Sequence of chain 1.C:
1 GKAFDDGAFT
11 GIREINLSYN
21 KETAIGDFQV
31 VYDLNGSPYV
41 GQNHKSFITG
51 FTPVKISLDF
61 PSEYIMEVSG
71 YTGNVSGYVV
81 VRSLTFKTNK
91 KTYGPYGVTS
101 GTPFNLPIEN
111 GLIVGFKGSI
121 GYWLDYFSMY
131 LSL

A small-molecule ligand and the protein it binds are described below.
Small molecule (SMILES): CO[C@H]1O[C@H](CO)[C@@H](O)[C@H](O)[C@@H]1O

Binding-site contacts:
Ligand atom O3 contacts residue GLY1 of chain 1.C at 3.2 Å (h-bond).
Ligand atom C5 contacts residue TYR122 of chain 1.C at 3.7 Å (hydrophobic).
Ligand atom O6 contacts residue TYR122 of chain 1.C at 2.8 Å (h-bond).
Ligand atom C6 contacts residue TYR78 of chain 1.C at 3.9 Å (hydrophobic).
Ligand atom O4 contacts residue GLY1 of chain 1.C at 4.3 Å.
Ligand atom C1 contacts residue GLY121 of chain 1.C at 4.3 Å.
Ligand atom C7 contacts residue TYR78 of chain 1.C at 3.5 Å (hydrophobic).
Ligand atom C6 contacts residue VAL80 of chain 1.C at 4.0 Å (hydrophobic).
Ligand atom O1 contacts residue TYR78 of chain 1.C at 3.1 Å (h-bond).
Ligand atom C6 contacts residue GLY121 of chain 1.C at 4.3 Å.
Ligand atom O2 contacts residue GLY1 of chain 1.C at 3.2 Å.
Ligand atom C3 contacts residue TYR78 of chain 1.C at 3.6 Å (hydrophobic).
Ligand atom C4 contacts residue GLY1 of chain 1.C at 4.1 Å.
Ligand atom O5 contacts residue GLY121 of chain 1.C at 3.7 Å.
Ligand atom C2 contacts residue GLY121 of chain 1.C at 4.2 Å.
Ligand atom C5 contacts residue ASP125 of chain 1.C at 3.9 Å.
Ligand atom C4 contacts residue TYR122 of chain 1.C at 4.3 Å (hydrophobic).
Ligand atom O6 contacts residue ASP125 of chain 1.C at 3.0 Å (salt-bridge).
Ligand atom O1 contacts residue TYR122 of chain 1.C at 4.2 Å.
Ligand atom O6 contacts residue TRP123 of chain 1.C at 2.8 Å (h-bond).
Ligand atom C4 contacts residue TYR78 of chain 1.C at 3.7 Å (hydrophobic).
Ligand atom C6 contacts residue TYR122 of chain 1.C at 3.6 Å (hydrophobic).
Ligand atom O6 contacts residue GLY121 of chain 1.C at 3.3 Å.
Ligand atom O2 contacts residue PHE47 of chain 1.C at 3.4 Å.
Ligand atom C1 contacts residue TYR122 of chain 1.C at 3.5 Å (hydrophobic).
Ligand atom C1 contacts residue TYR78 of chain 1.C at 4.4 Å (hydrophobic).
Ligand atom C5 contacts residue TYR78 of chain 1.C at 3.5 Å (hydrophobic).
Ligand atom C4 contacts residue ASP125 of chain 1.C at 3.5 Å.
Ligand atom C6 contacts residue TRP123 of chain 1.C at 3.8 Å (hydrophobic).
Ligand atom O5 contacts residue TYR122 of chain 1.C at 2.8 Å (h-bond).
Ligand atom C5 contacts residue GLY121 of chain 1.C at 4.2 Å.
Ligand atom C7 contacts residue TYR122 of chain 1.C at 3.8 Å (hydrophobic).
Ligand atom O2 contacts residue TYR122 of chain 1.C at 3.9 Å.
Ligand atom C4 contacts residue GLY121 of chain 1.C at 3.9 Å.
Ligand atom O4 contacts residue ASP125 of chain 1.C at 2.6 Å (salt-bridge).
Ligand atom O6 contacts residue VAL80 of chain 1.C at 4.3 Å.
Ligand atom O4 contacts residue TYR78 of chain 1.C at 3.2 Å.
Ligand atom C3 contacts residue GLY1 of chain 1.C at 4.1 Å.
Ligand atom O2 contacts residue GLY121 of chain 1.C at 3.1 Å.
Ligand atom C6 contacts residue ASP125 of chain 1.C at 3.2 Å.